Binding-site contacts:
Ligand atom O37 contacts residue SER207 of chain 1.A at 3.3 Å (h-bond).
Ligand atom C41 contacts residue CYS41 of chain 1.A at 3.6 Å (hydrophobic).
Ligand atom C17 contacts residue GLY231 of chain 1.A at 3.6 Å.
Ligand atom C29 contacts residue CYS234 of chain 1.A at 3.7 Å (hydrophobic).
Ligand atom C30 contacts residue GLU154 of chain 1.A at 3.7 Å.
Ligand atom C14 contacts residue GLY231 of chain 1.A at 3.7 Å.
Ligand atom N8 contacts residue SER229 of chain 1.A at 3.0 Å (h-bond).
Ligand atom O18 contacts residue GLY231 of chain 1.A at 3.0 Å (h-bond).
Ligand atom O37 contacts residue HIS56 of chain 1.A at 3.2 Å.
Ligand atom C13 contacts residue GLY231 of chain 1.A at 3.6 Å.
Ligand atom C15 contacts residue TRP230 of chain 1.A at 3.8 Å (hydrophobic).
Ligand atom C40 contacts residue PHE40 of chain 1.A at 3.3 Å (hydrophobic).
Ligand atom O18 contacts residue TRP230 of chain 1.A at 3.1 Å.
Ligand atom C2 contacts residue HIS56 of chain 1.A at 3.4 Å.
Ligand atom C15 contacts residue ILE228 of chain 1.A at 3.5 Å (hydrophobic).
Ligand atom CL4 contacts residue SER39 of chain 1.A at 3.7 Å.
Ligand atom C25 contacts residue VAL100 of chain 1.A at 3.6 Å (hydrophobic).
Ligand atom N20 contacts residue GLY231 of chain 1.A at 2.8 Å (h-bond).
Ligand atom C40 contacts residue CYS41 of chain 1.A at 3.7 Å (hydrophobic).
Ligand atom C14 contacts residue TRP230 of chain 1.A at 3.6 Å (hydrophobic).
Ligand atom CL4 contacts residue PHE40 of chain 1.A at 3.6 Å.
Ligand atom C26 contacts residue TYR102 of chain 1.A at 3.8 Å (hydrophobic).
Ligand atom C28 contacts residue GLY231 of chain 1.A at 3.3 Å.
Ligand atom C11 contacts residue CYS203 of chain 1.A at 3.7 Å (hydrophobic).
Ligand atom S12 contacts residue GLN204 of chain 1.A at 3.7 Å.
Ligand atom C7 contacts residue SER207 of chain 1.A at 3.7 Å.
Ligand atom C2 contacts residue TYR102 of chain 1.A at 3.5 Å (hydrophobic).
Ligand atom C13 contacts residue GLY233 of chain 1.A at 3.8 Å.
Ligand atom C28 contacts residue GLY233 of chain 1.A at 3.6 Å.
Ligand atom C24 contacts residue TYR102 of chain 1.A at 3.8 Å (hydrophobic).
Ligand atom C4 contacts residue SER229 of chain 1.A at 3.7 Å.
Ligand atom C31 contacts residue GLN204 of chain 1.A at 3.6 Å.
Ligand atom C36 contacts residue SER207 of chain 1.A at 3.8 Å.
Ligand atom N8 contacts residue SER207 of chain 1.A at 3.2 Å (h-bond).
Ligand atom C22 contacts residue GLY231 of chain 1.A at 3.5 Å.
Ligand atom C23 contacts residue TRP230 of chain 1.A at 3.8 Å (hydrophobic).
Ligand atom C10 contacts residue CYS203 of chain 1.A at 3.8 Å (hydrophobic).
Ligand atom S12 contacts residue CYS203 of chain 1.A at 3.5 Å.
Ligand atom C19 contacts residue GLY231 of chain 1.A at 3.5 Å.
Ligand atom C10 contacts residue SER207 of chain 1.A at 3.3 Å.

Sequence of chain 1.A:
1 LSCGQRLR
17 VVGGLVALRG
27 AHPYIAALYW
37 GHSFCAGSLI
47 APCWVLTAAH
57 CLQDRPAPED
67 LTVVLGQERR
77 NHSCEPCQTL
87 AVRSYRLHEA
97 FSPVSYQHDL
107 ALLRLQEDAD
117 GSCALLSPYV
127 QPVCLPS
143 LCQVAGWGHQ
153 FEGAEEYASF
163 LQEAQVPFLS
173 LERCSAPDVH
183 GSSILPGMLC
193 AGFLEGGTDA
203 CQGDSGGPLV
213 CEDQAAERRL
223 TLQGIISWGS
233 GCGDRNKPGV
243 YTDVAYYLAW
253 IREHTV

The protein below binds the small molecule below.
Small molecule (SMILES): O=C(NCc1cccs1)[C@@H]1CN(c2nc3cc(Cl)ccc3o2)CCN1C(=O)[C@@H](CC1CCCCC1)NC1CCCCC1